Sequence of chain 1.B:
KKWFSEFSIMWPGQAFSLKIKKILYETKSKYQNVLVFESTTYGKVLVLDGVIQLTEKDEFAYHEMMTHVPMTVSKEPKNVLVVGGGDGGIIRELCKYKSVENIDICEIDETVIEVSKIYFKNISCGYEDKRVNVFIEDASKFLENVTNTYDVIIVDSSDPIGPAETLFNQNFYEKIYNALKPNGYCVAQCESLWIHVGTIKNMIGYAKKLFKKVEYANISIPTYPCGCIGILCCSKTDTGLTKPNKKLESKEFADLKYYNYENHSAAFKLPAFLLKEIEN

Binding-site contacts:
Ligand atom C5' contacts residue ASP158 of chain 1.B at 3.4 Å.
Ligand atom N1 contacts residue ALA141 of chain 1.B at 2.9 Å (h-bond).
Ligand atom S5' contacts residue GLY87 of chain 1.B at 3.6 Å.
Ligand atom C4 contacts residue ILE110 of chain 1.B at 3.5 Å (hydrophobic).
Ligand atom S5' contacts residue ASP89 of chain 1.B at 3.2 Å (salt-bridge).
Ligand atom S5' contacts residue SPM1 of chain 1.F at 3.5 Å.
Ligand atom C5 contacts residue ILE110 of chain 1.B at 3.7 Å (hydrophobic).
Ligand atom C5' contacts residue SER160 of chain 1.B at 3.5 Å.
Ligand atom O2' contacts residue ASP111 of chain 1.B at 3.6 Å.
Ligand atom N3 contacts residue ILE110 of chain 1.B at 3.3 Å (h-bond).
Ligand atom N7 contacts residue PRO165 of chain 1.B at 3.2 Å.
Ligand atom N3 contacts residue GLY86 of chain 1.B at 3.5 Å.
Ligand atom CS contacts residue GLN55 of chain 1.B at 3.5 Å.
Ligand atom C3' contacts residue LEU50 of chain 1.B at 3.6 Å (hydrophobic).
Ligand atom C5' contacts residue SPM1 of chain 1.F at 3.6 Å.
Ligand atom N3 contacts residue CYS108 of chain 1.B at 3.7 Å.
Ligand atom N1 contacts residue ASP140 of chain 1.B at 3.7 Å.
Ligand atom O4' contacts residue GLY86 of chain 1.B at 3.4 Å.
Ligand atom C1' contacts residue GLU109 of chain 1.B at 3.3 Å.
Ligand atom C6 contacts residue LEU169 of chain 1.B at 3.7 Å (hydrophobic).
Ligand atom N7 contacts residue ALA166 of chain 1.B at 3.1 Å (h-bond).
Ligand atom O4' contacts residue SER160 of chain 1.B at 3.5 Å (h-bond).
Ligand atom C4' contacts residue GLU109 of chain 1.B at 3.3 Å.
Ligand atom C4' contacts residue GLY87 of chain 1.B at 3.6 Å.
Ligand atom C5' contacts residue GLN55 of chain 1.B at 3.7 Å.
Ligand atom C2 contacts residue CYS108 of chain 1.B at 3.4 Å (hydrophobic).
Ligand atom O3' contacts residue VAL114 of chain 1.B at 3.3 Å.
Ligand atom O2' contacts residue GLN34 of chain 1.B at 3.0 Å (h-bond).
Ligand atom C2' contacts residue GLU109 of chain 1.B at 3.4 Å.
Ligand atom O3' contacts residue GLU109 of chain 1.B at 2.6 Å (salt-bridge).
Ligand atom C3' contacts residue GLU109 of chain 1.B at 3.3 Å.
Ligand atom C8 contacts residue SER160 of chain 1.B at 3.1 Å.
Ligand atom N6 contacts residue ASP140 of chain 1.B at 2.8 Å (salt-bridge).
Ligand atom N6 contacts residue LEU169 of chain 1.B at 3.6 Å.
Ligand atom CS contacts residue ASP89 of chain 1.B at 3.3 Å.
Ligand atom O2' contacts residue GLU109 of chain 1.B at 2.4 Å (salt-bridge).
Ligand atom C2 contacts residue ILE110 of chain 1.B at 3.4 Å (hydrophobic).
Ligand atom N6 contacts residue PRO165 of chain 1.B at 3.0 Å (h-bond).
Ligand atom C2 contacts residue ALA141 of chain 1.B at 3.6 Å (hydrophobic).
Ligand atom N6 contacts residue THR168 of chain 1.B at 3.2 Å (h-bond).

A small-molecule ligand and the protein it binds are described below.
Small molecule (SMILES): CSC[C@H]1O[C@@H](n2cnc3c(N)ncnc32)[C@H](O)[C@@H]1O